This protein binds this small molecule.
Small molecule (SMILES): CCCCCCCCCCCC[N+](C)(C)CCCS(=O)(=O)O

Binding-site contacts:
Ligand atom N1 contacts residue TRP374 of chain 1.A at 3.5 Å.
Ligand atom S1 contacts residue GLY222 of chain 1.A at 3.8 Å.
Ligand atom O1S contacts residue LYS215 of chain 1.A at 3.9 Å.
Ligand atom S1 contacts residue TRP374 of chain 1.A at 4.4 Å.
Ligand atom O1S contacts residue TRP374 of chain 1.A at 4.0 Å.
Ligand atom O3S contacts residue ARG224 of chain 1.A at 3.8 Å.
Ligand atom O1S contacts residue PHE223 of chain 1.A at 3.2 Å.
Ligand atom C3 contacts residue TRP374 of chain 1.A at 4.0 Å (hydrophobic).
Ligand atom C1 contacts residue TRP374 of chain 1.A at 3.3 Å (hydrophobic).
Ligand atom S1 contacts residue LYS215 of chain 1.A at 4.1 Å.
Ligand atom O2S contacts residue LYS215 of chain 1.A at 3.1 Å (salt-bridge).
Ligand atom O1S contacts residue GLY222 of chain 1.A at 3.0 Å (h-bond).
Ligand atom C2 contacts residue ARG224 of chain 1.A at 4.0 Å.
Ligand atom C2 contacts residue TRP374 of chain 1.A at 4.0 Å (hydrophobic).
Ligand atom C3 contacts residue ASP229 of chain 1.A at 4.4 Å.
Ligand atom C1 contacts residue ARG224 of chain 1.A at 4.1 Å.
Ligand atom S1 contacts residue ARG224 of chain 1.A at 4.0 Å.
Ligand atom O2S contacts residue GLY222 of chain 1.A at 3.4 Å (h-bond).
Ligand atom O1S contacts residue ARG224 of chain 1.A at 2.9 Å (salt-bridge).

Sequence of chain 1.A:
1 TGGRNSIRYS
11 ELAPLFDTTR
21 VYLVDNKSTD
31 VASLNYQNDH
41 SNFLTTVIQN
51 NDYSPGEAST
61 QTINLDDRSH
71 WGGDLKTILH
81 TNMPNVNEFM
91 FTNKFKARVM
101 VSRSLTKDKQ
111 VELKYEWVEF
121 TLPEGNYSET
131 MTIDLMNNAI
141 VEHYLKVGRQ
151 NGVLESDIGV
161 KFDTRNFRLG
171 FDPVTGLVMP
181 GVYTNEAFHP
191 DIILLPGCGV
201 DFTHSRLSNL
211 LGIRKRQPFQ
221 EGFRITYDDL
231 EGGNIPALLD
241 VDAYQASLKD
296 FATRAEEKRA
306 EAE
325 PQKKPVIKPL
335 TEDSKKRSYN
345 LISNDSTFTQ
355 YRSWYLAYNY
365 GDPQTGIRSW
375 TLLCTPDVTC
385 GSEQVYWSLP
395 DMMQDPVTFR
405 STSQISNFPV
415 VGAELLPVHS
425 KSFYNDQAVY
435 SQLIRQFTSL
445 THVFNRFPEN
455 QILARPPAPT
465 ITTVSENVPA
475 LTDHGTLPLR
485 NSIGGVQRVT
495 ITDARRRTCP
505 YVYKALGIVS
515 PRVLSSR